Sequence of chain 2.A:
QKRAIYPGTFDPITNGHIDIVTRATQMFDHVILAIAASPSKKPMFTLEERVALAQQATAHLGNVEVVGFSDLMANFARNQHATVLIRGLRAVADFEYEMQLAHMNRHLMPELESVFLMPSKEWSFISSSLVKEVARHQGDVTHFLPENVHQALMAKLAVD

The small molecule below binds the protein below.
Small molecule (SMILES): CC1=Nc2nc(N[C@H](CC#N)c3cccc(Cl)c3)nn2C(=O)C1

Sequence of chain 10.A:
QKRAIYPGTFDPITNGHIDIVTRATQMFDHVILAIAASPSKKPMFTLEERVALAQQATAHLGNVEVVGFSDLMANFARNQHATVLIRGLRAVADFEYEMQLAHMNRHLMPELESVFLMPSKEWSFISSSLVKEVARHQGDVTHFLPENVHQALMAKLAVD

Binding-site contacts:
Ligand atom C3 contacts residue SO41 of chain 10.F at 3.6 Å.
Ligand atom N6 contacts residue LEU73 of chain 10.A at 3.4 Å.
Ligand atom N12 contacts residue ASP72 of chain 10.A at 2.9 Å (salt-bridge).
Ligand atom C20 contacts residue SO41 of chain 10.F at 3.6 Å.
Ligand atom O11 contacts residue GLU134 of chain 2.A at 3.4 Å.
Ligand atom C17 contacts residue SO41 of chain 10.F at 3.5 Å.
Ligand atom N23 contacts residue ALA37 of chain 10.A at 3.8 Å.
Ligand atom N23 contacts residue ALA38 of chain 10.A at 3.3 Å (h-bond).
Ligand atom C1 contacts residue LEU102 of chain 10.A at 3.7 Å (hydrophobic).
Ligand atom C10 contacts residue VAL135 of chain 2.A at 3.8 Å (hydrophobic).
Ligand atom C17 contacts residue PHE70 of chain 10.A at 3.8 Å (hydrophobic).
Ligand atom C2 contacts residue LEU102 of chain 10.A at 3.7 Å (hydrophobic).
Ligand atom C19 contacts residue THR10 of chain 10.A at 3.7 Å.
Ligand atom C19 contacts residue ALA37 of chain 10.A at 3.6 Å (hydrophobic).
Ligand atom C14 contacts residue PHE70 of chain 10.A at 3.7 Å (hydrophobic).
Ligand atom C15 contacts residue SER71 of chain 10.A at 3.6 Å.
Ligand atom C10 contacts residue ASN106 of chain 10.A at 3.6 Å.
Ligand atom CL contacts residue GLY9 of chain 10.A at 3.4 Å.
Ligand atom N9 contacts residue MET74 of chain 10.A at 2.9 Å (h-bond).
Ligand atom N23 contacts residue PHE70 of chain 10.A at 3.6 Å (h-bond).
Ligand atom C10 contacts residue MET105 of chain 10.A at 3.5 Å (hydrophobic).
Ligand atom C14 contacts residue ASP72 of chain 10.A at 3.2 Å.
Ligand atom N9 contacts residue LEU73 of chain 10.A at 3.4 Å.
Ligand atom N7 contacts residue SO41 of chain 10.F at 3.2 Å (h-bond).
Ligand atom N23 contacts residue SER71 of chain 10.A at 3.8 Å.
Ligand atom C14 contacts residue SER71 of chain 10.A at 3.7 Å.
Ligand atom O11 contacts residue SO41 of chain 10.F at 3.2 Å (h-bond).
Ligand atom C17 contacts residue ALA37 of chain 10.A at 3.7 Å (hydrophobic).
Ligand atom C15 contacts residue PHE70 of chain 10.A at 3.5 Å (hydrophobic).
Ligand atom C18 contacts residue ALA37 of chain 10.A at 3.6 Å (hydrophobic).
Ligand atom C5 contacts residue MET74 of chain 10.A at 3.5 Å (hydrophobic).
Ligand atom C19 contacts residue SO41 of chain 10.F at 3.2 Å.
Ligand atom N4 contacts residue SO41 of chain 10.F at 3.4 Å (h-bond).
Ligand atom C18 contacts residue SO41 of chain 10.F at 3.2 Å.
Ligand atom C5 contacts residue LEU73 of chain 10.A at 3.5 Å (hydrophobic).
Ligand atom N23 contacts residue SER39 of chain 10.A at 2.8 Å (h-bond).
Ligand atom C20 contacts residue ALA37 of chain 10.A at 3.7 Å (hydrophobic).
Ligand atom C10 contacts residue LEU102 of chain 10.A at 3.7 Å (hydrophobic).
Ligand atom N6 contacts residue MET74 of chain 10.A at 3.7 Å.
Ligand atom C13 contacts residue ASP72 of chain 10.A at 3.6 Å.